Sequence of chain 1.A:
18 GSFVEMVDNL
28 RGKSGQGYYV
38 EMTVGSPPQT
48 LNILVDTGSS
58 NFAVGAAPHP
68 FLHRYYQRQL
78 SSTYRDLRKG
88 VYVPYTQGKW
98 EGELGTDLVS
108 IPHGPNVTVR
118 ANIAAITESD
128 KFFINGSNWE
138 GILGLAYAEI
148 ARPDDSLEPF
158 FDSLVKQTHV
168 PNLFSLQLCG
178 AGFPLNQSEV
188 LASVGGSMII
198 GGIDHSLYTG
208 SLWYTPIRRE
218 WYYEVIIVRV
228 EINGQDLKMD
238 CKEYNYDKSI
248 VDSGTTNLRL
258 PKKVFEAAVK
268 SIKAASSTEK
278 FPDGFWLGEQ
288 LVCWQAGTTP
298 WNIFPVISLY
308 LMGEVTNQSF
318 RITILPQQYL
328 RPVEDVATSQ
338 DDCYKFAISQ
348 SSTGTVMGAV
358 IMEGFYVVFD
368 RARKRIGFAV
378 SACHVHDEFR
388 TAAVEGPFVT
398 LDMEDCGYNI

Binding-site contacts:
Ligand atom C14 contacts residue PHE129 of chain 1.A at 3.7 Å (hydrophobic).
Ligand atom C8 contacts residue SER56 of chain 1.A at 4.3 Å.
Ligand atom C3 contacts residue GLY251 of chain 1.A at 3.6 Å.
Ligand atom C15 contacts residue LEU51 of chain 1.A at 3.6 Å (hydrophobic).
Ligand atom C12 contacts residue PHE129 of chain 1.A at 4.2 Å (hydrophobic).
Ligand atom N3 contacts residue GLY251 of chain 1.A at 3.5 Å.
Ligand atom N1 contacts residue ASP53 of chain 1.A at 2.7 Å (salt-bridge).
Ligand atom N3 contacts residue GLY55 of chain 1.A at 3.9 Å.
Ligand atom C8 contacts residue VAL90 of chain 1.A at 3.6 Å (hydrophobic).
Ligand atom C10 contacts residue TYR92 of chain 1.A at 3.9 Å (hydrophobic).
Ligand atom C3 contacts residue ASP53 of chain 1.A at 3.5 Å.
Ligand atom N1 contacts residue GLY251 of chain 1.A at 4.2 Å.
Ligand atom C5 contacts residue ASP53 of chain 1.A at 4.1 Å.
Ligand atom N2 contacts residue GLY251 of chain 1.A at 3.8 Å.
Ligand atom N3 contacts residue THR252 of chain 1.A at 4.1 Å.
Ligand atom C4 contacts residue THR252 of chain 1.A at 3.4 Å.
Ligand atom C4 contacts residue ASP249 of chain 1.A at 3.6 Å.
Ligand atom N3 contacts residue ASP53 of chain 1.A at 2.8 Å (salt-bridge).
Ligand atom C16 contacts residue ILE139 of chain 1.A at 3.9 Å (hydrophobic).
Ligand atom C6 contacts residue ASP53 of chain 1.A at 3.8 Å.
Ligand atom C13 contacts residue TYR92 of chain 1.A at 3.6 Å (hydrophobic).
Ligand atom C6 contacts residue SER56 of chain 1.A at 4.0 Å.
Ligand atom C8 contacts residue TRP97 of chain 1.A at 4.2 Å (hydrophobic).
Ligand atom C7 contacts residue TRP97 of chain 1.A at 3.8 Å (hydrophobic).
Ligand atom C16 contacts residue LEU51 of chain 1.A at 3.9 Å (hydrophobic).
Ligand atom C6 contacts residue ILE139 of chain 1.A at 3.6 Å (hydrophobic).
Ligand atom C16 contacts residue ASP53 of chain 1.A at 4.2 Å.
Ligand atom C13 contacts residue PHE129 of chain 1.A at 3.6 Å (hydrophobic).
Ligand atom C2 contacts residue ASP53 of chain 1.A at 3.9 Å.
Ligand atom C7 contacts residue SER56 of chain 1.A at 3.9 Å.
Ligand atom C14 contacts residue TRP136 of chain 1.A at 4.1 Å (hydrophobic).
Ligand atom C7 contacts residue ILE139 of chain 1.A at 4.3 Å (hydrophobic).
Ligand atom O1 contacts residue TYR92 of chain 1.A at 3.9 Å.
Ligand atom C9 contacts residue TYR92 of chain 1.A at 3.8 Å (hydrophobic).
Ligand atom C3 contacts residue ASP249 of chain 1.A at 3.9 Å.
Ligand atom C15 contacts residue TRP136 of chain 1.A at 4.1 Å (hydrophobic).
Ligand atom N2 contacts residue ASP249 of chain 1.A at 4.1 Å.
Ligand atom C12 contacts residue TYR92 of chain 1.A at 3.7 Å (hydrophobic).
Ligand atom C4 contacts residue GLY251 of chain 1.A at 4.1 Å.
Ligand atom N3 contacts residue ASP249 of chain 1.A at 2.8 Å (salt-bridge).

A small-molecule ligand and the protein it binds are described below.
Small molecule (SMILES): [H]/N=C1\NC(c2ccccc2)(c2ccccc2)C(=O)N1C